A small-molecule ligand and the protein it binds are described below.
Small molecule (SMILES): O=C[C@H](O)[C@@H](O)[C@H](O)[C@H](O)CO

Binding-site contacts:
Ligand atom O3 contacts residue PHE31 of chain 1.B at 3.3 Å.
Ligand atom C4 contacts residue PHE31 of chain 1.B at 3.5 Å (hydrophobic).
Ligand atom C1 contacts residue ILE33 of chain 1.B at 3.3 Å (hydrophobic).
Ligand atom O2 contacts residue PHE31 of chain 1.B at 3.4 Å (h-bond).
Ligand atom O2 contacts residue ILE33 of chain 1.B at 3.7 Å.
Ligand atom O3 contacts residue PHE25 of chain 1.B at 4.3 Å.
Ligand atom O6 contacts residue MET29 of chain 1.B at 3.9 Å.
Ligand atom O5 contacts residue PHE31 of chain 1.B at 4.2 Å.
Ligand atom C6 contacts residue PHE31 of chain 1.B at 3.5 Å (hydrophobic).
Ligand atom O3 contacts residue ILE33 of chain 1.B at 3.9 Å.
Ligand atom O1 contacts residue ILE33 of chain 1.B at 3.7 Å.
Ligand atom C1 contacts residue GLU32 of chain 1.B at 4.3 Å.
Ligand atom O5 contacts residue PHE25 of chain 1.B at 4.1 Å.
Ligand atom C6 contacts residue ASP30 of chain 1.B at 4.4 Å.
Ligand atom O2 contacts residue GLU32 of chain 1.B at 3.4 Å.
Ligand atom C2 contacts residue PHE31 of chain 1.B at 4.3 Å (hydrophobic).
Ligand atom O4 contacts residue PHE31 of chain 1.B at 2.8 Å (h-bond).
Ligand atom C2 contacts residue ILE33 of chain 1.B at 4.1 Å (hydrophobic).
Ligand atom C5 contacts residue PHE31 of chain 1.B at 3.5 Å (hydrophobic).
Ligand atom C2 contacts residue GLU32 of chain 1.B at 4.4 Å.
Ligand atom C3 contacts residue PHE31 of chain 1.B at 4.0 Å (hydrophobic).
Ligand atom O6 contacts residue ASP30 of chain 1.B at 4.2 Å.
Ligand atom C6 contacts residue MET29 of chain 1.B at 4.5 Å (hydrophobic).
Ligand atom O6 contacts residue PHE31 of chain 1.B at 4.3 Å.
Ligand atom O4 contacts residue GLU32 of chain 1.B at 4.4 Å.

Sequence of chain 1.B:
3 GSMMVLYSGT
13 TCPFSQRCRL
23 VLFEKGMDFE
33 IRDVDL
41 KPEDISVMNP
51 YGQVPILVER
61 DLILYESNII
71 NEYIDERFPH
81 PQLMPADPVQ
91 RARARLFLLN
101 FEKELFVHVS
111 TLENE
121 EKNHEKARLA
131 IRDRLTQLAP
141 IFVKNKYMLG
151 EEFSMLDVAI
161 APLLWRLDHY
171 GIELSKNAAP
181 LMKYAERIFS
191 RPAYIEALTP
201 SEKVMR